Sequence of chain 1.B:
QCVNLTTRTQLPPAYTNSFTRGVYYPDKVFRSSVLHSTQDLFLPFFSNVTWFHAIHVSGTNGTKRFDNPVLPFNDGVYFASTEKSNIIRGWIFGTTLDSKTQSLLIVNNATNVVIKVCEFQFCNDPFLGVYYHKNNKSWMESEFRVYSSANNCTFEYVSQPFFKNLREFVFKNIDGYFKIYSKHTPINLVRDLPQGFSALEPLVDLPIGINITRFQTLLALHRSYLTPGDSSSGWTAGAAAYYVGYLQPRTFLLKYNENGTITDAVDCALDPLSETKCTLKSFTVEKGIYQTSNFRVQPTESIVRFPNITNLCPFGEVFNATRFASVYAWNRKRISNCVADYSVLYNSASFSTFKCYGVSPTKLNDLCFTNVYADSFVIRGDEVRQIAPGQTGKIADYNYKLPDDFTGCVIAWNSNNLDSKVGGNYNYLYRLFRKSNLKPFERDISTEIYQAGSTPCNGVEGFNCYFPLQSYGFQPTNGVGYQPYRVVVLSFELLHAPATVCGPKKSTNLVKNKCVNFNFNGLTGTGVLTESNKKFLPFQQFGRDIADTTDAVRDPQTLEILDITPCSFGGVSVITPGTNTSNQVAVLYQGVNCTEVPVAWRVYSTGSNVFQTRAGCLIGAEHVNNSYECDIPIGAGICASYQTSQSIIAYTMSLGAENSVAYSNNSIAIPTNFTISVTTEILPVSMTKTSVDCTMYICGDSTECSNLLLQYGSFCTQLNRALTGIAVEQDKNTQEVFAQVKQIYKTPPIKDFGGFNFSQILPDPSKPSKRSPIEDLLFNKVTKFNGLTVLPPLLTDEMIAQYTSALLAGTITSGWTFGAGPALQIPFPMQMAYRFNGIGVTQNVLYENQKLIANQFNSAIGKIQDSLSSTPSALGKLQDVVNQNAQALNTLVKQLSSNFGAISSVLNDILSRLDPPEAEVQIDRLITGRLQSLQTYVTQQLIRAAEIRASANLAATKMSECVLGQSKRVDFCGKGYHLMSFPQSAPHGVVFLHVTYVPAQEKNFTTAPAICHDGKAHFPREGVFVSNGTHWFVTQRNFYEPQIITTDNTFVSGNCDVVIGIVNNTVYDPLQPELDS

This protein binds this small molecule.
Small molecule (SMILES): CC(=O)N[C@@H]1[C@@H](O)[C@H](O)[C@@H](CO)O[C@H]1O

Sequence of chain 1.C:
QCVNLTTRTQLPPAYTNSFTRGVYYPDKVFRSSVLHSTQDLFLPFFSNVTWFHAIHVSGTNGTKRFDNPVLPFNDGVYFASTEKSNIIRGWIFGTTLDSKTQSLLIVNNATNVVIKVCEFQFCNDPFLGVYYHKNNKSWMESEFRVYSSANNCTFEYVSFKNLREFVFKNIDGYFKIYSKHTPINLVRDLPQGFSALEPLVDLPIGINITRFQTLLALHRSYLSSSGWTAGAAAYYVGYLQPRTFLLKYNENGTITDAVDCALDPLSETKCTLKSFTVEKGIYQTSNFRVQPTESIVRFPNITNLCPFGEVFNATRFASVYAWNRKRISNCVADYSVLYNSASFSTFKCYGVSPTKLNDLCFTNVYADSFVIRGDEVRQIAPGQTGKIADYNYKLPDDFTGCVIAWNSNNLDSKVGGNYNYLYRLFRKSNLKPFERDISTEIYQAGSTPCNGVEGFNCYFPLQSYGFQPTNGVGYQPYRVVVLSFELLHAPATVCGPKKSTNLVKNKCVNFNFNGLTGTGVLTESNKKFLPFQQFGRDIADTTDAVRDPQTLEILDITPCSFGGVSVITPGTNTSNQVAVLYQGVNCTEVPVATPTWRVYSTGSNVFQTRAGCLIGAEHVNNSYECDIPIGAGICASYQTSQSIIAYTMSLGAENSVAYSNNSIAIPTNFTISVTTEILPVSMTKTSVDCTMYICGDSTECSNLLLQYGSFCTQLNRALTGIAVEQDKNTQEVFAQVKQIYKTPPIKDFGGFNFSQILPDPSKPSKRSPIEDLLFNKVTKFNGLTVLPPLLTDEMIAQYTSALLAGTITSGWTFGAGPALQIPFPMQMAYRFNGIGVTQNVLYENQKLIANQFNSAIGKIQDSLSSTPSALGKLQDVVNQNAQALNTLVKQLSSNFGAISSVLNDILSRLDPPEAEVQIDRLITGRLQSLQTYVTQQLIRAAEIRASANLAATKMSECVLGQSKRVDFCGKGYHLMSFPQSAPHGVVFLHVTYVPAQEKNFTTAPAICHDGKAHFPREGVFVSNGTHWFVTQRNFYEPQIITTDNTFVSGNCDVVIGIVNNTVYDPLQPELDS

Binding-site contacts:
Ligand atom N2 contacts residue ASN1061 of chain 1.B at 2.9 Å (h-bond).
Ligand atom O5 contacts residue ASN1061 of chain 1.B at 2.4 Å (h-bond).
Ligand atom C3 contacts residue ASN1061 of chain 1.B at 3.8 Å.
Ligand atom C4 contacts residue ASN1061 of chain 1.B at 4.3 Å.
Ligand atom O7 contacts residue ASN1061 of chain 1.B at 4.3 Å.
Ligand atom C1 contacts residue ASN1061 of chain 1.B at 1.4 Å.
Ligand atom C5 contacts residue ASN1061 of chain 1.B at 3.6 Å.
Ligand atom C2 contacts residue ASN1061 of chain 1.B at 2.5 Å.
Ligand atom C1 contacts residue GLN882 of chain 1.C at 4.1 Å.
Ligand atom C7 contacts residue ASN1061 of chain 1.B at 4.0 Å.
Ligand atom O5 contacts residue SER698 of chain 1.B at 4.4 Å.